Binding-site contacts:
Ligand atom O6 contacts residue ASN57 of chain 1.B at 2.6 Å (h-bond).
Ligand atom O6 contacts residue GLY54 of chain 1.B at 3.5 Å.
Ligand atom C4 contacts residue THR56 of chain 1.B at 3.5 Å.
Ligand atom C4 contacts residue ASN57 of chain 1.B at 4.1 Å.
Ligand atom O1 contacts residue LYS76 of chain 1.B at 3.9 Å.
Ligand atom O1 contacts residue ARG59 of chain 1.B at 2.5 Å (salt-bridge).
Ligand atom O6 contacts residue THR56 of chain 1.B at 2.6 Å (h-bond).
Ligand atom C2 contacts residue ASN57 of chain 1.B at 3.5 Å.
Ligand atom O5 contacts residue ARG59 of chain 1.B at 3.0 Å (salt-bridge).
Ligand atom C6 contacts residue ASN57 of chain 1.B at 3.8 Å.
Ligand atom O1 contacts residue ASN57 of chain 1.B at 3.8 Å.
Ligand atom C6 contacts residue THR56 of chain 1.B at 3.9 Å.
Ligand atom O4 contacts residue GLY55 of chain 1.B at 4.2 Å.
Ligand atom C6 contacts residue GLY54 of chain 1.B at 3.7 Å.
Ligand atom O6 contacts residue GLY55 of chain 1.B at 3.2 Å (h-bond).
Ligand atom O5 contacts residue ASN57 of chain 1.B at 3.5 Å (h-bond).
Ligand atom O4 contacts residue THR56 of chain 1.B at 3.5 Å (h-bond).
Ligand atom C6 contacts residue GLY55 of chain 1.B at 3.8 Å.
Ligand atom C5 contacts residue ASN57 of chain 1.B at 4.2 Å.
Ligand atom O3 contacts residue THR56 of chain 1.B at 3.1 Å (h-bond).
Ligand atom C3 contacts residue ASN57 of chain 1.B at 4.3 Å.
Ligand atom C1 contacts residue ASN57 of chain 1.B at 3.8 Å.
Ligand atom C3 contacts residue THR56 of chain 1.B at 3.9 Å.
Ligand atom C1 contacts residue ARG59 of chain 1.B at 3.5 Å.
Ligand atom C5 contacts residue ARG59 of chain 1.B at 3.8 Å.
Ligand atom C6 contacts residue ARG59 of chain 1.B at 3.6 Å.

This small molecule binds to this protein.
Small molecule (SMILES): OC[C@H]1O[C@@H](O)[C@H](O)[C@@H](O)[C@@H]1O

Sequence of chain 1.B:
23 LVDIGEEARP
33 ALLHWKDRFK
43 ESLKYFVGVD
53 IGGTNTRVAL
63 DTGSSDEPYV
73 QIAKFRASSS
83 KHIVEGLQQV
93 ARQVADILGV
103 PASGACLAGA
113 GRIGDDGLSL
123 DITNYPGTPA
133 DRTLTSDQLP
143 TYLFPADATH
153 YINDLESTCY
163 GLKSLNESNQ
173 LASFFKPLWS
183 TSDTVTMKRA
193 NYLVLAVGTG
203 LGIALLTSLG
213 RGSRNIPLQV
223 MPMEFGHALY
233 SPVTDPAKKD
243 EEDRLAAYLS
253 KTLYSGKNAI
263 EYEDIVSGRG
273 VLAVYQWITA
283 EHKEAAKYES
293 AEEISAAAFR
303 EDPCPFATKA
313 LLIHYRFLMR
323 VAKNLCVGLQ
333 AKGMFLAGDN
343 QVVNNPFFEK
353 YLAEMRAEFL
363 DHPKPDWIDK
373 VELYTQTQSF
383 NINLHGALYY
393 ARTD